The protein below binds the small molecule below.
Small molecule (SMILES): CO[P](=O)(O)O[C@H]1[C@@H](O)[C@H](n2ccc(=O)[nH]c2=O)O[C@@H]1COP(=O)(O)O

Binding-site contacts:
Ligand atom N3 contacts residue ARG125 of chain 1.H at 3.6 Å.
Ligand atom C5' contacts residue ARG125 of chain 1.H at 4.2 Å.
Ligand atom OP1 contacts residue ARG131 of chain 1.H at 3.4 Å (salt-bridge).
Ligand atom N1 contacts residue ARG125 of chain 1.H at 3.7 Å.
Ligand atom OP1 contacts residue ARG125 of chain 1.H at 3.0 Å (salt-bridge).
Ligand atom C5' contacts residue MET76 of chain 1.H at 4.4 Å (hydrophobic).
Ligand atom C4' contacts residue ARG125 of chain 1.H at 4.3 Å.
Ligand atom OP3 contacts residue ARG131 of chain 1.H at 4.5 Å.
Ligand atom C5 contacts residue ARG125 of chain 1.H at 3.5 Å.
Ligand atom OP3 contacts residue SER77 of chain 1.H at 4.2 Å.
Ligand atom P contacts residue ARG131 of chain 1.H at 3.6 Å.
Ligand atom C5' contacts residue SER77 of chain 1.H at 4.5 Å.
Ligand atom O3' contacts residue ARG125 of chain 1.H at 4.1 Å.
Ligand atom C2 contacts residue ARG125 of chain 1.H at 3.8 Å.
Ligand atom C1' contacts residue ARG125 of chain 1.H at 4.3 Å.
Ligand atom O5' contacts residue ARG125 of chain 1.H at 3.2 Å (salt-bridge).
Ligand atom OP2 contacts residue ARG131 of chain 1.H at 3.8 Å.
Ligand atom C3' contacts residue ARG125 of chain 1.H at 3.4 Å.
Ligand atom C4 contacts residue ARG125 of chain 1.H at 3.6 Å.
Ligand atom P contacts residue ARG125 of chain 1.H at 3.9 Å.
Ligand atom O4 contacts residue ARG125 of chain 1.H at 3.9 Å.
Ligand atom OP3 contacts residue ARG125 of chain 1.H at 2.7 Å.
Ligand atom O2 contacts residue ARG125 of chain 1.H at 4.0 Å.
Ligand atom OP2 contacts residue SER77 of chain 1.H at 3.9 Å.
Ligand atom C6 contacts residue ARG125 of chain 1.H at 3.5 Å.
Ligand atom O5' contacts residue ARG131 of chain 1.H at 2.8 Å (salt-bridge).
Ligand atom C2' contacts residue ARG125 of chain 1.H at 3.7 Å.
Ligand atom C5' contacts residue ARG131 of chain 1.H at 3.4 Å.
Ligand atom OP2 contacts residue MET76 of chain 1.H at 4.5 Å.

Sequence of chain 1.H:
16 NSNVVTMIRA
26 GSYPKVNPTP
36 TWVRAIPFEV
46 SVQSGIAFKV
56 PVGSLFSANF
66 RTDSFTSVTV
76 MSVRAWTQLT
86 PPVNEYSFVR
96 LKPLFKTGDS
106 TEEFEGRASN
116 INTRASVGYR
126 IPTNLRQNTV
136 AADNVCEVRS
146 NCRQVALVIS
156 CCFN